A small-molecule ligand and the protein it binds are described below.
Small molecule (SMILES): Cc1cn([C@H]2C[C@H](O[P](=O)(O)OC[C@H]3O[C@@H](n4cc(C)c(=O)[nH]c4=O)C[C@@H]3O[P](=O)(O)OC[C@H]3O[C@@H](n4cc(C)c(=O)[nH]c4=O)C[C@@H]3O[P](=O)(O)OC[C@H]3O[C@@H](n4cc(C)c(=O)[nH]c4=O)C[C@@H]3O[P](=O)(O)OC[C@H]3O[C@@H](n4cc(C)c(=O)[nH]c4=O)C[C@@H]3O[P](=O)(O)OC[C@H]3O[C@@H](n4cc(C)c(=O)[nH]c4=O)C[C@@H]3O)[C@@H](CO[P](=O)(O)O[C@H]3C[C@H](n4cc(C)c(=O)[nH]c4=O)O[C@@H]3CO[P](=O)(O)O[C@H]3C[C@H](n4cc(C)c(=O)[nH]c4=O)O[C@@H]3CO[P](=O)(O)O[C@H]3C[C@H](n4cc(C)c(=O)[nH]c4=O)O[C@@H]3COP(=O)=O)O2)c(=O)[nH]c1=O

Sequence of chain 7.A:
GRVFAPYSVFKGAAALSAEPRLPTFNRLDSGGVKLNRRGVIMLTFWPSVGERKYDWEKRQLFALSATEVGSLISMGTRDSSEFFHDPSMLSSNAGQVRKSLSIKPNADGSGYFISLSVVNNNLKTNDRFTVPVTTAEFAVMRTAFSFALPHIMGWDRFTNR

Sequence of chain 18.A:
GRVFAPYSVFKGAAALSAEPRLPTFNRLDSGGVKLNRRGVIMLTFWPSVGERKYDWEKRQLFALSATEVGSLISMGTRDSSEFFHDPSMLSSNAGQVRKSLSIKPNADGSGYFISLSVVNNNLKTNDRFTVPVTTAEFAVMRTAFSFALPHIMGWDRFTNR

Binding-site contacts:
Ligand atom C6 contacts residue HIS93 of chain 18.A at 3.5 Å.
Ligand atom C4 contacts residue PHE12 of chain 7.A at 3.5 Å (hydrophobic).
Ligand atom OP1 contacts residue TYR62 of chain 7.A at 3.1 Å (h-bond).
Ligand atom N1 contacts residue MET97 of chain 18.A at 3.5 Å (h-bond).
Ligand atom O2 contacts residue TYR62 of chain 7.A at 3.4 Å.
Ligand atom C7 contacts residue GLU76 of chain 18.A at 3.5 Å.
Ligand atom O2 contacts residue PHE12 of chain 7.A at 3.1 Å.
Ligand atom OP1 contacts residue HIS93 of chain 18.A at 2.7 Å (h-bond).
Ligand atom N3 contacts residue PHE18 of chain 7.A at 3.4 Å.
Ligand atom OP2 contacts residue LYS107 of chain 18.A at 2.8 Å (salt-bridge).
Ligand atom O4 contacts residue SER16 of chain 7.A at 2.9 Å (h-bond).
Ligand atom O2 contacts residue ASP94 of chain 18.A at 3.0 Å (salt-bridge).
Ligand atom C2 contacts residue MET97 of chain 18.A at 3.4 Å (hydrophobic).
Ligand atom O2 contacts residue ARG60 of chain 7.A at 2.9 Å.
Ligand atom O4' contacts residue TRP64 of chain 7.A at 2.7 Å (h-bond).
Ligand atom OP1 contacts residue LYS107 of chain 18.A at 2.8 Å (salt-bridge).
Ligand atom C5 contacts residue HIS93 of chain 18.A at 3.4 Å.
Ligand atom O4' contacts residue ASP94 of chain 18.A at 3.4 Å (salt-bridge).
Ligand atom C4 contacts residue ARG45 of chain 18.A at 3.3 Å.
Ligand atom N3 contacts residue PHE92 of chain 18.A at 3.0 Å (h-bond).
Ligand atom OP1 contacts residue ALA71 of chain 18.A at 3.0 Å (h-bond).
Ligand atom C7 contacts residue HIS93 of chain 18.A at 3.4 Å.
Ligand atom O4 contacts residue LYS42 of chain 18.A at 3.5 Å.
Ligand atom C6 contacts residue TRP64 of chain 7.A at 3.3 Å (hydrophobic).
Ligand atom N3 contacts residue ARG45 of chain 18.A at 2.6 Å (salt-bridge).
Ligand atom O4 contacts residue PHE92 of chain 18.A at 3.5 Å (h-bond).
Ligand atom C7 contacts residue LYS42 of chain 18.A at 3.0 Å.
Ligand atom C4 contacts residue PHE92 of chain 18.A at 3.3 Å (hydrophobic).
Ligand atom O4' contacts residue MET50 of chain 18.A at 3.3 Å.
Ligand atom N3 contacts residue PHE12 of chain 7.A at 3.1 Å.
Ligand atom O2 contacts residue TRP64 of chain 7.A at 3.4 Å.
Ligand atom O4' contacts residue HIS93 of chain 18.A at 3.4 Å.
Ligand atom O2 contacts residue MET97 of chain 18.A at 2.9 Å.
Ligand atom C1' contacts residue ASP94 of chain 18.A at 3.4 Å.
Ligand atom O4 contacts residue PHE12 of chain 7.A at 3.5 Å.
Ligand atom OP1 contacts residue LYS61 of chain 7.A at 2.9 Å.
Ligand atom C4 contacts residue PHE18 of chain 7.A at 3.4 Å (hydrophobic).
Ligand atom C2 contacts residue PHE12 of chain 7.A at 3.1 Å (hydrophobic).
Ligand atom C5' contacts residue TYR62 of chain 7.A at 3.4 Å (hydrophobic).
Ligand atom O4 contacts residue ARG45 of chain 18.A at 3.2 Å (salt-bridge).

Sequence of chain 21.A:
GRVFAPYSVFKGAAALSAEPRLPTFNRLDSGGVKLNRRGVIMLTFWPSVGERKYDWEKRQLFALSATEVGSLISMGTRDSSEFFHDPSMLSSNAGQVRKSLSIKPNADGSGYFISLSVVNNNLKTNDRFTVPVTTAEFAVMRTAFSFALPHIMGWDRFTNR